The small molecule below binds the protein below.
Small molecule (SMILES): O=C[C@@H](Cc1ccc(C(=O)c2ccccc2)cc1)NC(=O)CCC1CCCCC1

Sequence of chain 1.A:
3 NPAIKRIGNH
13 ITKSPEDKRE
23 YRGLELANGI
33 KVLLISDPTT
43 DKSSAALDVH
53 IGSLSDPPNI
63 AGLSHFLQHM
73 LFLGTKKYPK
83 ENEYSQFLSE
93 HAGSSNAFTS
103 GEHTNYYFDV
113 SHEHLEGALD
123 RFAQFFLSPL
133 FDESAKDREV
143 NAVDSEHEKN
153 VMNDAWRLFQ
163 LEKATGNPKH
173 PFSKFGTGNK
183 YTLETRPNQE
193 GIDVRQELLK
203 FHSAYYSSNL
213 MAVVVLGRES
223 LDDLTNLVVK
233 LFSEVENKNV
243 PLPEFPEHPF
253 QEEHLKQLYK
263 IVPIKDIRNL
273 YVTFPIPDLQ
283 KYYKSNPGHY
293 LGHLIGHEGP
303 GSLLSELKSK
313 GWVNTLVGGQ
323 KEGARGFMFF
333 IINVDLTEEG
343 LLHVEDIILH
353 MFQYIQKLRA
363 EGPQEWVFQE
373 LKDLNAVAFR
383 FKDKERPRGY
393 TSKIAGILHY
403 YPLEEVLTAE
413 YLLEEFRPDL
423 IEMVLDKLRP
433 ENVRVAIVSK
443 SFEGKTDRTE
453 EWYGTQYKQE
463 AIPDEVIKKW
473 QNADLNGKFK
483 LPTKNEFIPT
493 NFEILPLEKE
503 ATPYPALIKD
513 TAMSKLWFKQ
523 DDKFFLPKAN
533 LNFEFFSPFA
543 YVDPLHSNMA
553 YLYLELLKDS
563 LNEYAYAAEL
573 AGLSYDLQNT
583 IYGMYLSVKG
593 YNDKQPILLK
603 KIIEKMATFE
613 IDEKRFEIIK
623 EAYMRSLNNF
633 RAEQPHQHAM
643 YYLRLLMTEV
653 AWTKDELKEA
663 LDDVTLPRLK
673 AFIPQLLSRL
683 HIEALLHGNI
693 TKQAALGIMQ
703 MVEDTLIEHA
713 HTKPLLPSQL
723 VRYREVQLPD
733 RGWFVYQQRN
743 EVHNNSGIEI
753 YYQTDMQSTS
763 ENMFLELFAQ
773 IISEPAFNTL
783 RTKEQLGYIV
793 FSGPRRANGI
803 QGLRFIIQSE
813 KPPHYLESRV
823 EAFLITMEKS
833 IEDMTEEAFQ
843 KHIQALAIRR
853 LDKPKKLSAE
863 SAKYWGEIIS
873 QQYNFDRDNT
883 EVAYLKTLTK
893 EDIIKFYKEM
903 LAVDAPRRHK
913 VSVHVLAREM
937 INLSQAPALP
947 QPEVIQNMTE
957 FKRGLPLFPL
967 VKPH

Binding-site contacts:
Ligand atom CG contacts residue ILE333 of chain 1.A at 3.9 Å (hydrophobic).
Ligand atom CE2 contacts residue TYR273 of chain 1.A at 3.2 Å (hydrophobic).
Ligand atom CE1 contacts residue LEU160 of chain 1.A at 3.4 Å (hydrophobic).
Ligand atom CD2 contacts residue TYR273 of chain 1.A at 3.4 Å (hydrophobic).
Ligand atom N contacts residue FUM1 of chain 1.J at 4.0 Å.
Ligand atom C5 contacts residue ARG436 of chain 1.A at 3.9 Å.
Ligand atom C3 contacts residue LEU160 of chain 1.A at 3.8 Å (hydrophobic).
Ligand atom C1 contacts residue TYR261 of chain 1.A at 3.9 Å (hydrophobic).
Ligand atom C6 contacts residue ARG436 of chain 1.A at 3.5 Å.
Ligand atom CE1 contacts residue LYS323 of chain 1.A at 4.0 Å.
Ligand atom CA contacts residue LYN1 of chain 1.I at 2.5 Å.
Ligand atom CD2 contacts residue VAL319 of chain 1.A at 3.5 Å (hydrophobic).
Ligand atom CD1 contacts residue LYS323 of chain 1.A at 3.9 Å.
Ligand atom C2 contacts residue ILE263 of chain 1.A at 3.7 Å (hydrophobic).
Ligand atom CA contacts residue LYS323 of chain 1.A at 4.0 Å.
Ligand atom O contacts residue LYS323 of chain 1.A at 3.2 Å (salt-bridge).
Ligand atom C6 contacts residue THR167 of chain 1.A at 3.9 Å.
Ligand atom CB contacts residue LYN1 of chain 1.I at 2.8 Å.
Ligand atom C2 contacts residue LEU163 of chain 1.A at 3.2 Å (hydrophobic).
Ligand atom CE1 contacts residue ILE333 of chain 1.A at 3.9 Å (hydrophobic).
Ligand atom C contacts residue LYN1 of chain 1.I at 1.4 Å.
Ligand atom CE2 contacts residue VAL319 of chain 1.A at 3.7 Å (hydrophobic).
Ligand atom O1 contacts residue GLU164 of chain 1.A at 3.9 Å.
Ligand atom CE1 contacts residue GLN322 of chain 1.A at 3.3 Å.
Ligand atom CD1 contacts residue LYS323 of chain 1.A at 3.7 Å.
Ligand atom CG contacts residue LEU160 of chain 1.A at 3.8 Å (hydrophobic).
Ligand atom C contacts residue FUM1 of chain 1.J at 3.8 Å.
Ligand atom C1 contacts residue LEU163 of chain 1.A at 3.6 Å (hydrophobic).
Ligand atom C6 contacts residue TYR261 of chain 1.A at 3.5 Å (hydrophobic).
Ligand atom C2 contacts residue GLU164 of chain 1.A at 3.9 Å.
Ligand atom O1 contacts residue THR275 of chain 1.A at 3.4 Å (h-bond).
Ligand atom CD2 contacts residue LEU160 of chain 1.A at 3.9 Å (hydrophobic).
Ligand atom O1 contacts residue TYR273 of chain 1.A at 3.7 Å.
Ligand atom CD1 contacts residue PHE161 of chain 1.A at 3.7 Å (hydrophobic).
Ligand atom CD1 contacts residue LEU160 of chain 1.A at 3.5 Å (hydrophobic).
Ligand atom N contacts residue LYN1 of chain 1.I at 3.2 Å (h-bond).
Ligand atom CE1 contacts residue GLU164 of chain 1.A at 3.5 Å.
Ligand atom CZ contacts residue VAL319 of chain 1.A at 3.8 Å (hydrophobic).
Ligand atom O contacts residue LYN1 of chain 1.I at 2.3 Å (h-bond).
Ligand atom C5 contacts residue ALA438 of chain 1.A at 3.9 Å (hydrophobic).